A small-molecule ligand and the protein it binds are described below.
Small molecule (SMILES): CCc1ccc(C(=O)O)cc1

Sequence of chain 1.B:
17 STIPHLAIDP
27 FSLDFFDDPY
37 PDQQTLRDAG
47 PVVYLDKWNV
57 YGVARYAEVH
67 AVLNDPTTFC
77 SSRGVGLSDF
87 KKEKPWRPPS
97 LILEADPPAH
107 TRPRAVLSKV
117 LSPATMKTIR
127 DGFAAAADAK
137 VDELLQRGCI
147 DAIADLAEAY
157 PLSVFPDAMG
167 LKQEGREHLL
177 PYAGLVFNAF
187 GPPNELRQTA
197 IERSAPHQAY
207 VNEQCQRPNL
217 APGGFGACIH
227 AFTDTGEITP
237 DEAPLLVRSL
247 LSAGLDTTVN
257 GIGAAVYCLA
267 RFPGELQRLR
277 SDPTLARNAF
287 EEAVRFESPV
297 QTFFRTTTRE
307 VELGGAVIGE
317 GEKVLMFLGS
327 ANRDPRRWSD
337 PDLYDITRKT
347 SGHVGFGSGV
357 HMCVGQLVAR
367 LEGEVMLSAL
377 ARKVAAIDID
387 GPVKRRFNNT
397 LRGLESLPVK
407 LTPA

Binding-site contacts:
Ligand atom O1 contacts residue SER248 of chain 1.B at 3.6 Å.
Ligand atom C4 contacts residue ALA249 of chain 1.B at 4.0 Å (hydrophobic).
Ligand atom C4 contacts residue VAL182 of chain 1.B at 4.2 Å (hydrophobic).
Ligand atom C4 contacts residue SER248 of chain 1.B at 3.8 Å.
Ligand atom O1 contacts residue SER96 of chain 1.B at 3.8 Å.
Ligand atom C9 contacts residue HEM1 of chain 1.M at 3.5 Å.
Ligand atom C8 contacts residue PHE183 of chain 1.B at 3.4 Å (hydrophobic).
Ligand atom C2 contacts residue PHE183 of chain 1.B at 4.2 Å (hydrophobic).
Ligand atom C5 contacts residue ALA249 of chain 1.B at 4.1 Å (hydrophobic).
Ligand atom C3 contacts residue ALA249 of chain 1.B at 3.8 Å (hydrophobic).
Ligand atom C6 contacts residue ALA249 of chain 1.B at 3.9 Å (hydrophobic).
Ligand atom C7 contacts residue SER96 of chain 1.B at 3.6 Å.
Ligand atom C8 contacts residue ALA249 of chain 1.B at 4.2 Å (hydrophobic).
Ligand atom O2 contacts residue ILE98 of chain 1.B at 3.9 Å.
Ligand atom O2 contacts residue SER245 of chain 1.B at 2.4 Å (h-bond).
Ligand atom C7 contacts residue ARG93 of chain 1.B at 4.0 Å.
Ligand atom O2 contacts residue SER96 of chain 1.B at 2.9 Å (h-bond).
Ligand atom C4 contacts residue LEU99 of chain 1.B at 4.1 Å (hydrophobic).
Ligand atom O2 contacts residue HEM1 of chain 1.M at 4.1 Å.
Ligand atom C1 contacts residue LEU99 of chain 1.B at 3.6 Å (hydrophobic).
Ligand atom C1 contacts residue ALA249 of chain 1.B at 3.6 Å (hydrophobic).
Ligand atom C6 contacts residue HEM1 of chain 1.M at 3.7 Å.
Ligand atom C2 contacts residue ALA249 of chain 1.B at 3.6 Å (hydrophobic).
Ligand atom O1 contacts residue ARG93 of chain 1.B at 2.9 Å (salt-bridge).
Ligand atom C6 contacts residue LEU99 of chain 1.B at 3.6 Å (hydrophobic).
Ligand atom C8 contacts residue PHE299 of chain 1.B at 3.8 Å (hydrophobic).
Ligand atom C3 contacts residue PHE183 of chain 1.B at 4.0 Å (hydrophobic).
Ligand atom C5 contacts residue LEU99 of chain 1.B at 4.0 Å (hydrophobic).
Ligand atom C9 contacts residue THR253 of chain 1.B at 4.2 Å.
Ligand atom O2 contacts residue LEU99 of chain 1.B at 4.0 Å.
Ligand atom C9 contacts residue ALA249 of chain 1.B at 3.7 Å (hydrophobic).
Ligand atom C3 contacts residue LEU99 of chain 1.B at 4.0 Å (hydrophobic).
Ligand atom C9 contacts residue PHE183 of chain 1.B at 3.8 Å (hydrophobic).
Ligand atom C7 contacts residue LEU99 of chain 1.B at 4.2 Å (hydrophobic).
Ligand atom C4 contacts residue ARG93 of chain 1.B at 4.2 Å.
Ligand atom O1 contacts residue SER245 of chain 1.B at 3.5 Å (h-bond).
Ligand atom C2 contacts residue LEU99 of chain 1.B at 3.9 Å (hydrophobic).
Ligand atom C3 contacts residue PHE186 of chain 1.B at 4.1 Å (hydrophobic).
Ligand atom C1 contacts residue HEM1 of chain 1.M at 3.5 Å.
Ligand atom C7 contacts residue SER245 of chain 1.B at 3.3 Å.